The protein below binds the small molecule below.
Small molecule (SMILES): O=C(CCCCC1CCCCC1)N[C@@H](Cc1ccccc1)C(=O)O

Sequence of chain 1.A:
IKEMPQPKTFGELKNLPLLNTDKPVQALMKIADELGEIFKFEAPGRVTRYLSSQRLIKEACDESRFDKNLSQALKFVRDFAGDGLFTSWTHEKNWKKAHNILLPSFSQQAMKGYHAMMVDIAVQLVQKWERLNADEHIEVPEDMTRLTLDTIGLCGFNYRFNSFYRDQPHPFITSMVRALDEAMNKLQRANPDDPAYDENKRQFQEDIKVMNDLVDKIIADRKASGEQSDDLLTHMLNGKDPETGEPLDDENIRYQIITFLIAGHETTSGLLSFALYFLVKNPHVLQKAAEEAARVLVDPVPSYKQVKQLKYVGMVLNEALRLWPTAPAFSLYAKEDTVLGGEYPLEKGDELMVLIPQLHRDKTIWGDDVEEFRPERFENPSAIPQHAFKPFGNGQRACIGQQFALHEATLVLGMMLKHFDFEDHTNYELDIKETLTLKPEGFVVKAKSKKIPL

Binding-site contacts:
Ligand atom C16 contacts residue GLN74 of chain 1.A at 3.7 Å.
Ligand atom C4 contacts residue LEU438 of chain 1.A at 4.0 Å (hydrophobic).
Ligand atom O1 contacts residue TYR52 of chain 1.A at 2.5 Å (h-bond).
Ligand atom C17 contacts residue LEU189 of chain 1.A at 4.1 Å (hydrophobic).
Ligand atom C13 contacts residue ALA75 of chain 1.A at 4.0 Å (hydrophobic).
Ligand atom C13 contacts residue SER73 of chain 1.A at 3.5 Å.
Ligand atom C1 contacts residue LEU438 of chain 1.A at 3.5 Å (hydrophobic).
Ligand atom C14 contacts residue TYR52 of chain 1.A at 3.4 Å (hydrophobic).
Ligand atom C2 contacts residue LEU438 of chain 1.A at 3.7 Å (hydrophobic).
Ligand atom O1 contacts residue LEU30 of chain 1.A at 3.8 Å.
Ligand atom C9 contacts residue VAL27 of chain 1.A at 4.0 Å (hydrophobic).
Ligand atom C19 contacts residue LEU189 of chain 1.A at 4.0 Å (hydrophobic).
Ligand atom O3 contacts residue SER73 of chain 1.A at 3.5 Å.
Ligand atom C19 contacts residue LEU21 of chain 1.A at 4.1 Å (hydrophobic).
Ligand atom C1 contacts residue ALA331 of chain 1.A at 3.5 Å (hydrophobic).
Ligand atom C18 contacts residue LEU189 of chain 1.A at 3.5 Å (hydrophobic).
Ligand atom C3 contacts residue LEU76 of chain 1.A at 3.8 Å (hydrophobic).
Ligand atom C6 contacts residue LEU438 of chain 1.A at 3.5 Å (hydrophobic).
Ligand atom N1 contacts residue TYR52 of chain 1.A at 4.0 Å.
Ligand atom C6 contacts residue PRO330 of chain 1.A at 3.7 Å (hydrophobic).
Ligand atom O3 contacts residue ALA75 of chain 1.A at 3.0 Å (h-bond).
Ligand atom O2 contacts residue GLN74 of chain 1.A at 2.7 Å (h-bond).
Ligand atom C11 contacts residue MET355 of chain 1.A at 4.0 Å (hydrophobic).
Ligand atom C6 contacts residue ALA331 of chain 1.A at 4.0 Å (hydrophobic).
Ligand atom C12 contacts residue TYR52 of chain 1.A at 4.0 Å (hydrophobic).
Ligand atom C7 contacts residue VAL27 of chain 1.A at 3.9 Å (hydrophobic).
Ligand atom C4 contacts residue ALA75 of chain 1.A at 3.7 Å (hydrophobic).
Ligand atom O2 contacts residue SER73 of chain 1.A at 3.3 Å.
Ligand atom C3 contacts residue ALA75 of chain 1.A at 3.9 Å (hydrophobic).
Ligand atom O3 contacts residue GLN74 of chain 1.A at 3.2 Å (h-bond).
Ligand atom O1 contacts residue MET355 of chain 1.A at 3.5 Å.
Ligand atom C3 contacts residue LEU438 of chain 1.A at 3.8 Å (hydrophobic).
Ligand atom C1 contacts residue PRO330 of chain 1.A at 3.9 Å (hydrophobic).
Ligand atom O3 contacts residue LEU189 of chain 1.A at 3.8 Å.
Ligand atom C17 contacts residue GLN74 of chain 1.A at 3.8 Å.
Ligand atom C20 contacts residue LEU21 of chain 1.A at 3.7 Å (hydrophobic).
Ligand atom C16 contacts residue ARG48 of chain 1.A at 3.5 Å.
Ligand atom C11 contacts residue TYR52 of chain 1.A at 3.4 Å (hydrophobic).
Ligand atom C13 contacts residue GLN74 of chain 1.A at 3.3 Å.
Ligand atom C17 contacts residue ARG48 of chain 1.A at 3.3 Å.